Binding-site contacts:
Ligand atom O5 contacts residue LEU251 of chain 1.L at 4.3 Å.
Ligand atom C2 contacts residue ASN253 of chain 1.L at 2.5 Å.
Ligand atom N2 contacts residue ASN253 of chain 1.L at 2.9 Å (h-bond).
Ligand atom O6 contacts residue LEU251 of chain 1.L at 3.8 Å.
Ligand atom C4 contacts residue ASN253 of chain 1.L at 4.2 Å.
Ligand atom C3 contacts residue SER207 of chain 1.L at 4.1 Å.
Ligand atom N2 contacts residue SER207 of chain 1.L at 3.4 Å (h-bond).
Ligand atom O3 contacts residue SER207 of chain 1.L at 3.9 Å.
Ligand atom C2 contacts residue SER207 of chain 1.L at 3.2 Å.
Ligand atom O7 contacts residue ASN253 of chain 1.L at 3.7 Å.
Ligand atom C8 contacts residue VAL205 of chain 1.L at 3.6 Å (hydrophobic).
Ligand atom C7 contacts residue ASN253 of chain 1.L at 3.5 Å.
Ligand atom N2 contacts residue VAL205 of chain 1.L at 4.1 Å.
Ligand atom C6 contacts residue LEU251 of chain 1.L at 3.7 Å (hydrophobic).
Ligand atom C7 contacts residue VAL205 of chain 1.L at 4.4 Å (hydrophobic).
Ligand atom C1 contacts residue ASN253 of chain 1.L at 1.4 Å.
Ligand atom C8 contacts residue THR255 of chain 1.L at 4.5 Å.
Ligand atom C5 contacts residue ASN253 of chain 1.L at 3.6 Å.
Ligand atom C1 contacts residue SER207 of chain 1.L at 4.1 Å.
Ligand atom C3 contacts residue ASN253 of chain 1.L at 3.8 Å.
Ligand atom O5 contacts residue ASN253 of chain 1.L at 2.4 Å (h-bond).

The protein below binds the small molecule below.
Small molecule (SMILES): CC(=O)N[C@@H]1[C@@H](O)[C@H](O)[C@@H](CO)O[C@H]1O

Sequence of chain 1.L:
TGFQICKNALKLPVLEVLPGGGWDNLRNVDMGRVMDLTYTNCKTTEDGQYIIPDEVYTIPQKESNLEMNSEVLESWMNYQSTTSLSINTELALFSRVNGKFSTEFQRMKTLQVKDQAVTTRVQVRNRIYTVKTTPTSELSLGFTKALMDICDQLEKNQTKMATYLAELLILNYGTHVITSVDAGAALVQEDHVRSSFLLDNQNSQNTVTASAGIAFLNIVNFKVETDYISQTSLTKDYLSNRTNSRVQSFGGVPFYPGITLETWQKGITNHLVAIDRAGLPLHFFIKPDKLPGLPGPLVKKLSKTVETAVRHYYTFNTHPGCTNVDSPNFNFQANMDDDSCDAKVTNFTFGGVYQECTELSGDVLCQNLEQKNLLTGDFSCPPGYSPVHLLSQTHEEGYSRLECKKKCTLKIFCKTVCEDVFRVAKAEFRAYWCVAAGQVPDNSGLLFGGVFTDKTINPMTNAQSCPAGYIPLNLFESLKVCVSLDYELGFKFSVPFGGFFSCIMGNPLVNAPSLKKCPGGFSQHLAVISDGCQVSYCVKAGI